Sequence of chain 1.A:
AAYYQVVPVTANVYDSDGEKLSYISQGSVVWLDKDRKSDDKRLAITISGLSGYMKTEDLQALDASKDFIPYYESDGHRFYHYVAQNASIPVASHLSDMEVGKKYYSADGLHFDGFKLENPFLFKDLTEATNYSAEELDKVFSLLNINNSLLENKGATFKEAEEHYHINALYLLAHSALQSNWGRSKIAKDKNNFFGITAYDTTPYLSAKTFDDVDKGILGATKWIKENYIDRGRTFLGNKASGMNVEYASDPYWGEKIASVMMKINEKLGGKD

Binding-site contacts:
Ligand atom C7 contacts residue SER251 of chain 1.A at 3.2 Å.
Ligand atom O6 contacts residue ASP252 of chain 1.A at 2.5 Å (salt-bridge).
Ligand atom O5 contacts residue TYR201 of chain 1.A at 3.4 Å.
Ligand atom C6 contacts residue LEU179 of chain 1.A at 3.1 Å (hydrophobic).
Ligand atom O3 contacts residue ASP202 of chain 1.A at 2.6 Å (salt-bridge).
Ligand atom O6 contacts residue TYR249 of chain 1.A at 2.8 Å (h-bond).
Ligand atom O6 contacts residue ASN182 of chain 1.A at 3.2 Å.
Ligand atom C4 contacts residue TYR201 of chain 1.A at 3.4 Å (hydrophobic).
Ligand atom C11 contacts residue GLU248 of chain 1.A at 3.3 Å.
Ligand atom O7 contacts residue ASP252 of chain 1.A at 2.8 Å (salt-bridge).
Ligand atom C8 contacts residue SER251 of chain 1.A at 3.2 Å.
Ligand atom C6 contacts residue GLN180 of chain 1.A at 3.3 Å.
Ligand atom O5 contacts residue GLN180 of chain 1.A at 2.3 Å (h-bond).
Ligand atom N2 contacts residue GLN180 of chain 1.A at 2.8 Å (h-bond).
Ligand atom O10 contacts residue ILE188 of chain 1.A at 3.3 Å.
Ligand atom O3 contacts residue SER251 of chain 1.A at 2.9 Å (h-bond).
Ligand atom C7 contacts residue LYS258 of chain 1.A at 3.5 Å.
Ligand atom O4 contacts residue GLN180 of chain 1.A at 2.7 Å (h-bond).
Ligand atom C5 contacts residue TYR24 of chain 1.A at 3.4 Å (hydrophobic).
Ligand atom O4 contacts residue ALA200 of chain 1.A at 3.3 Å (h-bond).
Ligand atom N2 contacts residue TYR249 of chain 1.A at 2.7 Å (h-bond).
Ligand atom C3 contacts residue ASP202 of chain 1.A at 3.3 Å.
Ligand atom O6 contacts residue ASP202 of chain 1.A at 2.4 Å (salt-bridge).
Ligand atom O3 contacts residue LYS258 of chain 1.A at 2.9 Å (salt-bridge).
Ligand atom C5 contacts residue GLN180 of chain 1.A at 3.4 Å.
Ligand atom O7 contacts residue ILE90 of chain 1.A at 3.4 Å.
Ligand atom C8 contacts residue GLN180 of chain 1.A at 3.4 Å.
Ligand atom C6 contacts residue GLY197 of chain 1.A at 3.2 Å.
Ligand atom C6 contacts residue TYR249 of chain 1.A at 3.4 Å (hydrophobic).
Ligand atom O11 contacts residue TYR230 of chain 1.A at 2.7 Å (h-bond).
Ligand atom C1 contacts residue GLN180 of chain 1.A at 3.0 Å.
Ligand atom O5 contacts residue ASP202 of chain 1.A at 3.1 Å (salt-bridge).
Ligand atom C4 contacts residue TYR249 of chain 1.A at 3.5 Å (hydrophobic).
Ligand atom O7 contacts residue SER251 of chain 1.A at 3.2 Å (h-bond).
Ligand atom O7 contacts residue THR199 of chain 1.A at 3.1 Å.
Ligand atom C6 contacts residue ASP252 of chain 1.A at 3.2 Å.
Ligand atom O11 contacts residue PEG1 of chain 1.E at 3.3 Å.
Ligand atom C11 contacts residue GLN180 of chain 1.A at 3.5 Å.
Ligand atom O6 contacts residue GLN180 of chain 1.A at 3.0 Å (h-bond).
Ligand atom C4 contacts residue LEU179 of chain 1.A at 3.5 Å (hydrophobic).

This protein binds this small molecule.
Small molecule (SMILES): CC(=O)N[C@@H]1[C@@H](O)[C@H](O[C@@H]2O[C@H](CO)[C@@H](O[C@@H]3O[C@H](CO)[C@@H](O[C@@H]4O[C@H](CO)[C@@H](O[C@@H]5O[C@H](CO)[C@@H](O)[C@H](O)[C@H]5NC(C)=O)[C@H](O[C@H](C)C(=O)O)[C@H]4NC(C)=O)[C@H](O)[C@H]3NC(C)=O)[C@H](O[C@H](C)C(=O)O)[C@H]2NC(C)=O)[C@@H](CO)O[C@H]1O